The protein below binds the small molecule below.
Small molecule (SMILES): CC(C)C[C@H](NC(=O)[C@H](Cc1ccccc1)NC(=O)[C@H](CC(N)=O)NC(=O)[C@@H](NC(=O)CCCC(N)=O)C(C)C)C(=O)NCC(=O)N[C@@H](CCCCN)C(=O)O

Binding-site contacts:
Ligand atom CB contacts residue ASP29 of chain 1.B at 3.6 Å.
Ligand atom NE2 contacts residue THR82 of chain 1.B at 3.7 Å.
Ligand atom N contacts residue GLY27 of chain 1.A at 3.3 Å (h-bond).
Ligand atom CB contacts residue ALA28 of chain 1.B at 3.5 Å (hydrophobic).
Ligand atom CE2 contacts residue THR82 of chain 1.A at 3.6 Å.
Ligand atom OD1 contacts residue ASN25 of chain 1.B at 3.3 Å (h-bond).
Ligand atom O contacts residue ALA28 of chain 1.B at 3.5 Å.
Ligand atom N contacts residue GLY27 of chain 1.B at 3.5 Å (h-bond).
Ligand atom CE2 contacts residue LEU23 of chain 1.A at 3.1 Å (hydrophobic).
Ligand atom C contacts residue ASN25 of chain 1.B at 3.3 Å.
Ligand atom CZ contacts residue THR82 of chain 1.A at 3.1 Å.
Ligand atom CE contacts residue LYS45 of chain 1.B at 3.2 Å.
Ligand atom ND2 contacts residue LEU23 of chain 1.B at 3.4 Å.
Ligand atom CE1 contacts residue ASN25 of chain 1.A at 3.2 Å.
Ligand atom N contacts residue ASN25 of chain 1.B at 3.6 Å (h-bond).
Ligand atom ND2 contacts residue ASN25 of chain 1.B at 3.3 Å (h-bond).
Ligand atom CD2 contacts residue GLY27 of chain 1.B at 2.9 Å.
Ligand atom CB contacts residue ASN25 of chain 1.B at 3.2 Å.
Ligand atom O contacts residue ASN25 of chain 1.B at 3.3 Å (h-bond).
Ligand atom CA contacts residue ARG8 of chain 1.A at 3.6 Å.
Ligand atom NZ contacts residue LEU46 of chain 1.B at 2.7 Å (h-bond).
Ligand atom CZ contacts residue LEU23 of chain 1.A at 3.4 Å (hydrophobic).
Ligand atom O contacts residue ASP29 of chain 1.A at 3.1 Å (salt-bridge).
Ligand atom O contacts residue ASN25 of chain 1.A at 3.1 Å (h-bond).
Ligand atom NZ contacts residue LYS45 of chain 1.B at 3.4 Å (salt-bridge).
Ligand atom CE1 contacts residue VAL84 of chain 1.A at 3.4 Å (hydrophobic).
Ligand atom CD2 contacts residue ASP30 of chain 1.B at 3.0 Å.
Ligand atom CB contacts residue GLY27 of chain 1.A at 3.2 Å.
Ligand atom CD2 contacts residue VAL32 of chain 1.B at 3.4 Å (hydrophobic).
Ligand atom O contacts residue ASP29 of chain 1.B at 3.0 Å (salt-bridge).
Ligand atom CE2 contacts residue GLY27 of chain 1.B at 3.4 Å.
Ligand atom CZ contacts residue ASN25 of chain 1.A at 3.3 Å.
Ligand atom CG contacts residue ASN25 of chain 1.B at 3.0 Å.
Ligand atom O contacts residue GLY48 of chain 1.B at 2.8 Å (h-bond).
Ligand atom O contacts residue ALA28 of chain 1.A at 3.6 Å.
Ligand atom CE contacts residue LEU46 of chain 1.B at 2.9 Å (hydrophobic).
Ligand atom ND2 contacts residue THR82 of chain 1.B at 2.9 Å.
Ligand atom CD1 contacts residue ASN25 of chain 1.A at 3.6 Å.
Ligand atom CZ contacts residue VAL84 of chain 1.A at 3.3 Å (hydrophobic).
Ligand atom ND2 contacts residue VAL84 of chain 1.B at 2.9 Å.

Sequence of chain 1.B:
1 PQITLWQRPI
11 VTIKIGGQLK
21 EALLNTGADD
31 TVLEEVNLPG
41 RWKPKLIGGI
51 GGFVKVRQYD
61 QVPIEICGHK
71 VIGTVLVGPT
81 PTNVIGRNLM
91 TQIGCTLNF

Sequence of chain 1.A:
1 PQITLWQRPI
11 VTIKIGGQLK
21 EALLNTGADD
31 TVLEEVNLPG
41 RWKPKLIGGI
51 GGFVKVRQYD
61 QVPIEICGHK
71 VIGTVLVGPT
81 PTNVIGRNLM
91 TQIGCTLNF